Binding-site contacts:
Ligand atom O19 contacts residue ASN179 of chain 1.D at 3.0 Å (h-bond).
Ligand atom N01 contacts residue ASN117 of chain 1.D at 2.4 Å (h-bond).
Ligand atom C16 contacts residue HIS209 of chain 1.D at 3.5 Å.
Ligand atom C06 contacts residue HIS85 of chain 1.D at 3.6 Å.
Ligand atom N08 contacts residue HIS85 of chain 1.D at 3.5 Å.
Ligand atom N08 contacts residue ASP86 of chain 1.D at 3.2 Å (salt-bridge).
Ligand atom C07 contacts residue HIS85 of chain 1.D at 3.5 Å.
Ligand atom O19 contacts residue GLY178 of chain 1.D at 3.4 Å (h-bond).
Ligand atom C21 contacts residue HIS85 of chain 1.D at 3.5 Å.
Ligand atom O23 contacts residue HIS148 of chain 1.D at 3.0 Å.
Ligand atom N01 contacts residue ASP86 of chain 1.D at 2.3 Å (salt-bridge).
Ligand atom C04 contacts residue HIS85 of chain 1.D at 3.5 Å.
Ligand atom O23 contacts residue ZN1 of chain 1.R at 2.5 Å.
Ligand atom O22 contacts residue HIS85 of chain 1.D at 3.4 Å (h-bond).
Ligand atom C21 contacts residue HIS148 of chain 1.D at 3.4 Å.
Ligand atom C03 contacts residue GLU115 of chain 1.D at 2.9 Å.
Ligand atom C02 contacts residue ASN117 of chain 1.D at 3.5 Å.
Ligand atom C13 contacts residue TRP56 of chain 1.D at 3.3 Å (hydrophobic).
Ligand atom C02 contacts residue ASP86 of chain 1.D at 3.1 Å.
Ligand atom C10 contacts residue ASN179 of chain 1.D at 3.5 Å.
Ligand atom O22 contacts residue ASP87 of chain 1.D at 3.0 Å (salt-bridge).
Ligand atom O18 contacts residue HIS148 of chain 1.D at 3.1 Å.
Ligand atom O22 contacts residue ZN1 of chain 1.S at 2.2 Å.
Ligand atom C05 contacts residue HIS85 of chain 1.D at 3.2 Å.
Ligand atom C24 contacts residue ASP86 of chain 1.D at 3.1 Å.
Ligand atom N08 contacts residue ASP87 of chain 1.D at 3.5 Å (salt-bridge).
Ligand atom C21 contacts residue ZN1 of chain 1.R at 2.6 Å.
Ligand atom O18 contacts residue HIS209 of chain 1.D at 3.3 Å (h-bond).
Ligand atom O22 contacts residue HIS148 of chain 1.D at 3.3 Å (h-bond).
Ligand atom O23 contacts residue HIS85 of chain 1.D at 2.9 Å (h-bond).
Ligand atom C16 contacts residue ZN1 of chain 1.S at 3.4 Å.
Ligand atom C04 contacts residue GLU115 of chain 1.D at 3.4 Å.
Ligand atom C17 contacts residue HIS209 of chain 1.D at 3.6 Å.
Ligand atom C21 contacts residue ZN1 of chain 1.S at 3.0 Å.
Ligand atom C20 contacts residue ZN1 of chain 1.S at 3.3 Å.
Ligand atom O23 contacts residue ASN179 of chain 1.D at 2.9 Å (h-bond).
Ligand atom O22 contacts residue ZN1 of chain 1.R at 2.0 Å.
Ligand atom O18 contacts residue CYS167 of chain 1.D at 3.4 Å.
Ligand atom O18 contacts residue ZN1 of chain 1.S at 2.5 Å.
Ligand atom C17 contacts residue ZN1 of chain 1.S at 3.3 Å.

Sequence of chain 1.D:
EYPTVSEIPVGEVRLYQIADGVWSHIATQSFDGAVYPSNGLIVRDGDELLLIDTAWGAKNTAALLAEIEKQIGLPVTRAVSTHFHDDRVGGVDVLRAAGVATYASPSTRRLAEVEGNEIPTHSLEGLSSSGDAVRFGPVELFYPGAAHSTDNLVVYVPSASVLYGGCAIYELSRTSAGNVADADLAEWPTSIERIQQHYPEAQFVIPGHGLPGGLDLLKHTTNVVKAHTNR

This protein binds this small molecule.
Small molecule (SMILES): Nc1cccc(-c2cn(-c3cccc(C(=O)O)c3C(=O)O)nn2)c1